Binding-site contacts:
Ligand atom C19 contacts residue LEU179 of chain 1.A at 3.7 Å (hydrophobic).
Ligand atom C19 contacts residue ILE178 of chain 1.A at 4.0 Å (hydrophobic).
Ligand atom O1 contacts residue ARG175 of chain 1.A at 3.1 Å (salt-bridge).
Ligand atom C4 contacts residue TYR94 of chain 1.A at 3.9 Å (hydrophobic).
Ligand atom C16 contacts residue TRP182 of chain 1.A at 3.6 Å (hydrophobic).
Ligand atom C15 contacts residue SER98 of chain 1.A at 4.2 Å.
Ligand atom C7 contacts residue SER98 of chain 1.A at 3.9 Å.
Ligand atom O1 contacts residue TYR94 of chain 1.A at 3.3 Å.
Ligand atom C7 contacts residue ILE178 of chain 1.A at 4.0 Å (hydrophobic).
Ligand atom C3 contacts residue ARG175 of chain 1.A at 4.0 Å.
Ligand atom C19 contacts residue ARG175 of chain 1.A at 4.0 Å.
Ligand atom C6 contacts residue ILE178 of chain 1.A at 4.2 Å (hydrophobic).
Ligand atom C18 contacts residue TRP182 of chain 1.A at 3.9 Å (hydrophobic).
Ligand atom C15 contacts residue CYS101 of chain 1.A at 3.7 Å (hydrophobic).
Ligand atom C18 contacts residue LEU179 of chain 1.A at 4.1 Å (hydrophobic).
Ligand atom O1 contacts residue OLC1 of chain 1.K at 4.3 Å.
Ligand atom C7 contacts residue CYS101 of chain 1.A at 4.4 Å (hydrophobic).
Ligand atom C8 contacts residue ILE178 of chain 1.A at 3.7 Å (hydrophobic).
Ligand atom C7 contacts residue THR97 of chain 1.A at 3.9 Å.
Ligand atom C6 contacts residue SER98 of chain 1.A at 4.3 Å.
Ligand atom C18 contacts residue ILE178 of chain 1.A at 4.3 Å (hydrophobic).
Ligand atom C3 contacts residue OLC1 of chain 1.K at 3.9 Å.
Ligand atom C16 contacts residue CYS101 of chain 1.A at 3.8 Å (hydrophobic).
Ligand atom C14 contacts residue CYS101 of chain 1.A at 4.2 Å (hydrophobic).
Ligand atom C6 contacts residue THR97 of chain 1.A at 3.7 Å.
Ligand atom C26 contacts residue VAL105 of chain 1.A at 4.0 Å (hydrophobic).
Ligand atom C2 contacts residue ARG175 of chain 1.A at 3.6 Å.
Ligand atom C3 contacts residue TYR94 of chain 1.A at 4.3 Å (hydrophobic).
Ligand atom C15 contacts residue TRP182 of chain 1.A at 3.5 Å (hydrophobic).
Ligand atom C23 contacts residue TRP182 of chain 1.A at 4.1 Å (hydrophobic).
Ligand atom C11 contacts residue LEU179 of chain 1.A at 4.0 Å (hydrophobic).
Ligand atom C6 contacts residue TYR94 of chain 1.A at 3.7 Å (hydrophobic).

This protein binds this small molecule.
Small molecule (SMILES): CC(C)CCC[C@@H](C)[C@H]1CC[C@H]2[C@@H]3CC=C4C[C@@H](O)CC[C@]4(C)[C@H]3CC[C@]12C

Sequence of chain 1.A:
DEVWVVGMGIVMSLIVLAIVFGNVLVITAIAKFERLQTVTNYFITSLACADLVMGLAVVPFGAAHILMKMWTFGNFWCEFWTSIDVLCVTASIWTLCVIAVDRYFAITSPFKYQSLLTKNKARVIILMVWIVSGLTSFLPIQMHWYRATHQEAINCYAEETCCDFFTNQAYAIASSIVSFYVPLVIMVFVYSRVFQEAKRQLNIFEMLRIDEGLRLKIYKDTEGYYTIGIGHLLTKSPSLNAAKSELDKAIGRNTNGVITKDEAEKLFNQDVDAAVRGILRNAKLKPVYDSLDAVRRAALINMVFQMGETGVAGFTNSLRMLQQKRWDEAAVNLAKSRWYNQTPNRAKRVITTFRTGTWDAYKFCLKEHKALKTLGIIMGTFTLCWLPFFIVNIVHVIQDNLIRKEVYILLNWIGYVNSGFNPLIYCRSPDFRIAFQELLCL